Sequence of chain 1.B:
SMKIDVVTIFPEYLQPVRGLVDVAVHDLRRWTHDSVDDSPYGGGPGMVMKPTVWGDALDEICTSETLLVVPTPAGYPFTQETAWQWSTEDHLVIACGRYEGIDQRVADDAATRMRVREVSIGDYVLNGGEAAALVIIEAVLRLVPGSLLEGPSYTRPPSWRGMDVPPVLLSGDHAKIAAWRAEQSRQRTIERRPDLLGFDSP

Sequence of chain 1.A:
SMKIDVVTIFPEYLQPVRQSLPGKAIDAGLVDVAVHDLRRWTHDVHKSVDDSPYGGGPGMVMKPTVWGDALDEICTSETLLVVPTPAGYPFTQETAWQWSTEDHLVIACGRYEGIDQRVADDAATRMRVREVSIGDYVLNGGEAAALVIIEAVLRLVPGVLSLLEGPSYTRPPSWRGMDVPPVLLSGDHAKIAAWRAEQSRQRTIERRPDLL

A protein and the small-molecule ligand that binds it are described below.
Small molecule (SMILES): Nc1cc(-c2ccc3ccn(Cc4ccc(CN5CCCC5)cc4)c3c2)n[nH]1

Binding-site contacts:
Ligand atom C25 contacts residue ASN141 of chain 1.A at 3.8 Å.
Ligand atom C25 contacts residue GLY142 of chain 1.A at 3.7 Å.
Ligand atom C07 contacts residue PRO85 of chain 1.A at 3.5 Å (hydrophobic).
Ligand atom C26 contacts residue GLY111 of chain 1.A at 3.3 Å.
Ligand atom C08 contacts residue GLY143 of chain 1.A at 3.5 Å.
Ligand atom C26 contacts residue GLY142 of chain 1.A at 3.6 Å.
Ligand atom N11 contacts residue TYR113 of chain 1.A at 3.7 Å.
Ligand atom C10 contacts residue GLY142 of chain 1.A at 3.5 Å.
Ligand atom C17 contacts residue GLU114 of chain 1.A at 3.5 Å.
Ligand atom C02 contacts residue TYR138 of chain 1.A at 3.7 Å (hydrophobic).
Ligand atom N11 contacts residue GLY142 of chain 1.A at 3.6 Å.
Ligand atom C28 contacts residue PRO87 of chain 1.A at 3.5 Å (hydrophobic).
Ligand atom C12 contacts residue TYR113 of chain 1.A at 3.4 Å (hydrophobic).
Ligand atom C08 contacts residue PRO85 of chain 1.A at 3.3 Å (hydrophobic).
Ligand atom N03 contacts residue TYR138 of chain 1.A at 2.7 Å (h-bond).
Ligand atom C27 contacts residue LEU140 of chain 1.A at 3.8 Å (hydrophobic).
Ligand atom N11 contacts residue ASN141 of chain 1.A at 3.7 Å.
Ligand atom C27 contacts residue PRO87 of chain 1.A at 3.7 Å (hydrophobic).
Ligand atom N04 contacts residue TYR138 of chain 1.A at 3.7 Å.
Ligand atom N03 contacts residue LEU140 of chain 1.A at 3.5 Å (h-bond).
Ligand atom N01 contacts residue SER134 of chain 1.A at 2.9 Å (h-bond).
Ligand atom N01 contacts residue ILE135 of chain 1.A at 3.1 Å (h-bond).
Ligand atom C12 contacts residue ASN141 of chain 1.A at 3.5 Å.
Ligand atom C05 contacts residue PRO87 of chain 1.A at 3.7 Å (hydrophobic).
Ligand atom C25 contacts residue TYR113 of chain 1.A at 3.1 Å (hydrophobic).
Ligand atom C09 contacts residue GLY143 of chain 1.A at 3.7 Å.
Ligand atom C26 contacts residue ARG112 of chain 1.A at 3.7 Å.
Ligand atom C28 contacts residue THR86 of chain 1.A at 3.5 Å.
Ligand atom C08 contacts residue GLY142 of chain 1.A at 3.6 Å.
Ligand atom C09 contacts residue GLY142 of chain 1.A at 3.5 Å.
Ligand atom C07 contacts residue THR86 of chain 1.A at 3.5 Å.
Ligand atom C24 contacts residue VAL139 of chain 1.A at 3.7 Å (hydrophobic).
Ligand atom C24 contacts residue ARG156 of chain 1.B at 3.8 Å.
Ligand atom N04 contacts residue PRO87 of chain 1.A at 3.7 Å.
Ligand atom C13 contacts residue TYR113 of chain 1.A at 3.6 Å (hydrophobic).
Ligand atom N04 contacts residue LEU140 of chain 1.A at 3.0 Å (h-bond).
Ligand atom N01 contacts residue GLY136 of chain 1.A at 3.2 Å (h-bond).
Ligand atom C25 contacts residue ARG112 of chain 1.A at 3.6 Å.
Ligand atom C12 contacts residue LEU140 of chain 1.A at 3.2 Å (hydrophobic).
Ligand atom C06 contacts residue PRO87 of chain 1.A at 3.5 Å (hydrophobic).